Binding-site contacts:
Ligand atom NA' contacts residue GLU165 of chain 1.A at 3.8 Å.
Ligand atom C1 contacts residue ASN157 of chain 1.C at 3.1 Å.
Ligand atom NA' contacts residue GLN166 of chain 1.A at 3.8 Å.
Ligand atom C5' contacts residue GLU120 of chain 1.C at 3.2 Å.
Ligand atom N1' contacts residue ASN157 of chain 1.C at 3.7 Å.
Ligand atom C2 contacts residue PHE162 of chain 1.A at 3.4 Å (hydrophobic).
Ligand atom C3' contacts residue ASN154 of chain 1.C at 3.7 Å.
Ligand atom C7' contacts residue GLU120 of chain 1.C at 3.8 Å.
Ligand atom C4' contacts residue ASN154 of chain 1.C at 3.3 Å.
Ligand atom NA' contacts residue GLU120 of chain 1.C at 2.9 Å (salt-bridge).
Ligand atom NA' contacts residue PHE162 of chain 1.A at 3.5 Å (h-bond).
Ligand atom C6 contacts residue ASN157 of chain 1.C at 3.4 Å.
Ligand atom C3' contacts residue GLU120 of chain 1.C at 3.6 Å.
Ligand atom C7' contacts residue ASN154 of chain 1.C at 3.5 Å.
Ligand atom C3 contacts residue TYR103 of chain 1.C at 3.4 Å (hydrophobic).
Ligand atom NA contacts residue ILE100 of chain 1.C at 3.2 Å.
Ligand atom N1 contacts residue ASN157 of chain 1.C at 3.0 Å (h-bond).
Ligand atom C6' contacts residue ASN154 of chain 1.C at 3.7 Å.
Ligand atom C3 contacts residue PHE162 of chain 1.A at 3.5 Å (hydrophobic).
Ligand atom C4' contacts residue GLU120 of chain 1.C at 3.5 Å.
Ligand atom C7 contacts residue ILE100 of chain 1.C at 3.6 Å (hydrophobic).
Ligand atom C5' contacts residue PHE162 of chain 1.A at 3.6 Å (hydrophobic).
Ligand atom N contacts residue ASN157 of chain 1.C at 3.1 Å (h-bond).
Ligand atom C4' contacts residue PHE162 of chain 1.A at 4.0 Å (hydrophobic).
Ligand atom C2 contacts residue TYR103 of chain 1.C at 3.4 Å (hydrophobic).
Ligand atom NB contacts residue TYR103 of chain 1.C at 3.6 Å.
Ligand atom NB' contacts residue ILE124 of chain 1.C at 3.1 Å.
Ligand atom C2' contacts residue GLU120 of chain 1.C at 3.9 Å.
Ligand atom NB' contacts residue ASN154 of chain 1.C at 2.8 Å (h-bond).
Ligand atom C2 contacts residue ASN157 of chain 1.C at 3.7 Å.
Ligand atom C5' contacts residue ASN154 of chain 1.C at 3.3 Å.
Ligand atom C7' contacts residue ILE124 of chain 1.C at 3.8 Å (hydrophobic).
Ligand atom C7' contacts residue PHE162 of chain 1.A at 3.6 Å (hydrophobic).
Ligand atom NB' contacts residue PHE162 of chain 1.A at 4.1 Å.
Ligand atom C6' contacts residue GLU120 of chain 1.C at 3.4 Å.
Ligand atom C6' contacts residue PHE162 of chain 1.A at 4.0 Å (hydrophobic).
Ligand atom NB contacts residue ILE99 of chain 1.C at 3.8 Å.
Ligand atom NB contacts residue ILE100 of chain 1.C at 3.1 Å.
Ligand atom C3' contacts residue ILE124 of chain 1.C at 3.5 Å (hydrophobic).
Ligand atom C5 contacts residue GLN96 of chain 1.C at 3.9 Å.

Sequence of chain 1.C:
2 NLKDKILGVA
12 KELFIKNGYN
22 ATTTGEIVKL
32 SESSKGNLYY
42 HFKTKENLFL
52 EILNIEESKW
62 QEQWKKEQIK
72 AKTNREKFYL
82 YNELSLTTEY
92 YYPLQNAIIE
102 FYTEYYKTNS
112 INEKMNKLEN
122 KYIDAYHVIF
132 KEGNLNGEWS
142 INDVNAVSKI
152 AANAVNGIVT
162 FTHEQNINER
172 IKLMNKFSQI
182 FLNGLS

Sequence of chain 1.A:
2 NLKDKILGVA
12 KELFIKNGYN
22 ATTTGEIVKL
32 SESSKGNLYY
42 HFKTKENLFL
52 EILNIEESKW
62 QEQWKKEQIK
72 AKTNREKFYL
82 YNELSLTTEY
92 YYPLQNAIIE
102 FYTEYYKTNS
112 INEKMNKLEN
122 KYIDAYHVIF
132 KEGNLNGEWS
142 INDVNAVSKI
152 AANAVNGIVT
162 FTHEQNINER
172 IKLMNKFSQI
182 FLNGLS

A small-molecule ligand and the protein it binds are described below.
Small molecule (SMILES): N=C(N)c1ccc(/N=N/Nc2ccc(C(=N)N)cc2)cc1